Binding-site contacts:
Ligand atom O3 contacts residue LEU16 of chain 1.A at 3.9 Å.
Ligand atom C5 contacts residue ASP196 of chain 1.A at 3.4 Å.
Ligand atom O1 contacts residue GLU18 of chain 1.A at 2.8 Å (salt-bridge).
Ligand atom C1 contacts residue FE21 of chain 1.H at 3.2 Å.
Ligand atom C2 contacts residue MET116 of chain 1.A at 4.2 Å (hydrophobic).
Ligand atom O1 contacts residue ASN146 of chain 1.A at 3.0 Å (h-bond).
Ligand atom O5 contacts residue ASP196 of chain 1.A at 3.1 Å (salt-bridge).
Ligand atom C5 contacts residue ASN146 of chain 1.A at 4.3 Å.
Ligand atom C5 contacts residue TRP211 of chain 1.A at 3.8 Å (hydrophobic).
Ligand atom C2 contacts residue ARG99 of chain 1.A at 3.5 Å.
Ligand atom O3 contacts residue LYS256 of chain 1.A at 3.6 Å (salt-bridge).
Ligand atom C1 contacts residue ASN101 of chain 1.A at 3.9 Å.
Ligand atom O2 contacts residue ILE32 of chain 1.A at 3.7 Å.
Ligand atom C2 contacts residue ASN101 of chain 1.A at 3.5 Å.
Ligand atom O1 contacts residue FE21 of chain 1.H at 2.0 Å.
Ligand atom C2 contacts residue LEU16 of chain 1.A at 4.3 Å (hydrophobic).
Ligand atom O5 contacts residue ILE144 of chain 1.A at 4.3 Å.
Ligand atom O5 contacts residue ASN146 of chain 1.A at 3.1 Å (h-bond).
Ligand atom O1 contacts residue ASP196 of chain 1.A at 3.2 Å (salt-bridge).
Ligand atom O3 contacts residue GLU120 of chain 1.A at 3.6 Å (salt-bridge).
Ligand atom O4 contacts residue GLU120 of chain 1.A at 3.9 Å.
Ligand atom O2 contacts residue LEU16 of chain 1.A at 3.6 Å.
Ligand atom O3 contacts residue ARG99 of chain 1.A at 3.3 Å (salt-bridge).
Ligand atom C1 contacts residue ASP196 of chain 1.A at 3.5 Å.
Ligand atom O4 contacts residue TRP211 of chain 1.A at 4.2 Å.
Ligand atom O5 contacts residue FE21 of chain 1.H at 3.6 Å.
Ligand atom C1 contacts residue GLU18 of chain 1.A at 3.2 Å.
Ligand atom C1 contacts residue ASN146 of chain 1.A at 3.9 Å.
Ligand atom O2 contacts residue ASN101 of chain 1.A at 2.9 Å (h-bond).
Ligand atom C3 contacts residue ARG99 of chain 1.A at 3.9 Å.
Ligand atom O4 contacts residue LYS256 of chain 1.A at 3.2 Å (salt-bridge).
Ligand atom O2 contacts residue ARG99 of chain 1.A at 2.6 Å (salt-bridge).
Ligand atom C4 contacts residue ILE144 of chain 1.A at 4.2 Å (hydrophobic).
Ligand atom O2 contacts residue MET116 of chain 1.A at 4.2 Å.
Ligand atom C4 contacts residue LYS256 of chain 1.A at 4.2 Å.
Ligand atom C3 contacts residue LEU16 of chain 1.A at 3.9 Å (hydrophobic).
Ligand atom O1 contacts residue ASN101 of chain 1.A at 2.9 Å (h-bond).
Ligand atom O5 contacts residue GLU18 of chain 1.A at 4.0 Å.
Ligand atom O3 contacts residue MET116 of chain 1.A at 3.5 Å.
Ligand atom C3 contacts residue LYS256 of chain 1.A at 4.2 Å.

The small molecule below binds the protein below.
Small molecule (SMILES): O[C@@H]1[C@@H](O)[C@H](O)OC[C@H]1O

Sequence of chain 1.A:
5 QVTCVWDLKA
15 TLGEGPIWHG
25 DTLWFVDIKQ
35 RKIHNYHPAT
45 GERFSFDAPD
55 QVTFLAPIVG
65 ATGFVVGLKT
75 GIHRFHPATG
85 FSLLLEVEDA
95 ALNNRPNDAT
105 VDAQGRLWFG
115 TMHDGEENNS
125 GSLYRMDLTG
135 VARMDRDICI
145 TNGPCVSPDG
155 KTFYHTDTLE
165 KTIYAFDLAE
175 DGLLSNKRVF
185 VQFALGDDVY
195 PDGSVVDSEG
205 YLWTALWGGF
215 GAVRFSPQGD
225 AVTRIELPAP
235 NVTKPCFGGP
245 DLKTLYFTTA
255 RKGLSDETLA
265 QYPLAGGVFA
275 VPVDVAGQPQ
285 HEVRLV